Sequence of chain 1.C:
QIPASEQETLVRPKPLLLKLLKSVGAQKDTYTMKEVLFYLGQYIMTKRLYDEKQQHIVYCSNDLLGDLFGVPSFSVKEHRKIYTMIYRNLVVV

This small molecule binds to this protein.
Small molecule (SMILES): CN1C(=O)C(Cc2ccc(Cl)cc2)=C(c2c[nH]c3cc(Cl)ccc23)[C@@]1(O)Cc1ccc(Cl)cc1

Binding-site contacts:
Ligand atom C42 contacts residue HIS80 of chain 1.C at 3.5 Å.
Ligand atom C7 contacts residue VAL77 of chain 1.C at 4.2 Å (hydrophobic).
Ligand atom C37 contacts residue HIS80 of chain 1.C at 3.7 Å.
Ligand atom C8 contacts residue VAL77 of chain 1.C at 3.9 Å (hydrophobic).
Ligand atom O20 contacts residue VAL77 of chain 1.C at 3.9 Å.
Ligand atom C6 contacts residue TYR51 of chain 1.C at 4.2 Å (hydrophobic).
Ligand atom C7 contacts residue GLY42 of chain 1.C at 4.0 Å.
Ligand atom CL1 contacts residue ILE45 of chain 1.C at 4.0 Å.
Ligand atom C57 contacts residue PHE39 of chain 1.C at 3.7 Å (hydrophobic).
Ligand atom CL3 contacts residue PHE39 of chain 1.C at 3.4 Å.
Ligand atom C10 contacts residue LEU38 of chain 1.C at 3.3 Å (hydrophobic).
Ligand atom C40 contacts residue LEU38 of chain 1.C at 3.9 Å (hydrophobic).
Ligand atom C8 contacts residue ILE45 of chain 1.C at 3.7 Å (hydrophobic).
Ligand atom C6 contacts residue GLY42 of chain 1.C at 3.4 Å.
Ligand atom C5 contacts residue GLY42 of chain 1.C at 3.6 Å.
Ligand atom C5 contacts residue TYR51 of chain 1.C at 4.1 Å (hydrophobic).
Ligand atom CL2 contacts residue ILE83 of chain 1.C at 3.7 Å.
Ligand atom C39 contacts residue VAL77 of chain 1.C at 3.9 Å (hydrophobic).
Ligand atom CL1 contacts residue ILE83 of chain 1.C at 3.7 Å.
Ligand atom C41 contacts residue LEU38 of chain 1.C at 3.9 Å (hydrophobic).
Ligand atom C9 contacts residue ILE45 of chain 1.C at 4.0 Å (hydrophobic).
Ligand atom C41 contacts residue HIS80 of chain 1.C at 3.6 Å.
Ligand atom C11 contacts residue GLY42 of chain 1.C at 3.4 Å.
Ligand atom CL1 contacts residue LEU38 of chain 1.C at 4.2 Å.
Ligand atom C39 contacts residue HIS80 of chain 1.C at 3.7 Å.
Ligand atom C10 contacts residue LEU41 of chain 1.C at 4.2 Å (hydrophobic).
Ligand atom C38 contacts residue HIS80 of chain 1.C at 3.8 Å.
Ligand atom CL2 contacts residue HIS80 of chain 1.C at 3.6 Å.
Ligand atom C19 contacts residue TYR51 of chain 1.C at 3.3 Å (hydrophobic).
Ligand atom C10 contacts residue GLY42 of chain 1.C at 3.7 Å.
Ligand atom C39 contacts residue ILE83 of chain 1.C at 4.1 Å (hydrophobic).
Ligand atom C7 contacts residue TYR51 of chain 1.C at 3.4 Å (hydrophobic).
Ligand atom C56 contacts residue PHE39 of chain 1.C at 3.9 Å (hydrophobic).
Ligand atom C38 contacts residue VAL77 of chain 1.C at 4.0 Å (hydrophobic).
Ligand atom CL2 contacts residue TYR84 of chain 1.C at 3.7 Å.
Ligand atom CL2 contacts residue LEU38 of chain 1.C at 3.6 Å.
Ligand atom C40 contacts residue HIS80 of chain 1.C at 3.4 Å.
Ligand atom C11 contacts residue LEU38 of chain 1.C at 3.3 Å (hydrophobic).
Ligand atom C8 contacts residue TYR51 of chain 1.C at 4.2 Å (hydrophobic).
Ligand atom C39 contacts residue LEU38 of chain 1.C at 4.2 Å (hydrophobic).